Binding-site contacts:
Ligand atom OP2 contacts residue ASP273 of chain 19.A at 2.4 Å.
Ligand atom P contacts residue PHE272 of chain 19.A at 4.3 Å.
Ligand atom P contacts residue ASN491 of chain 19.A at 3.0 Å.
Ligand atom O5' contacts residue ASN491 of chain 19.A at 3.5 Å (h-bond).
Ligand atom C5' contacts residue ASN491 of chain 19.A at 4.0 Å.
Ligand atom P contacts residue TYR271 of chain 19.A at 4.5 Å.
Ligand atom OP2 contacts residue ASN491 of chain 19.A at 1.7 Å (h-bond).
Ligand atom O5' contacts residue ASP273 of chain 19.A at 4.1 Å.
Ligand atom OP1 contacts residue PHE272 of chain 19.A at 3.3 Å.
Ligand atom OP1 contacts residue ASP273 of chain 19.A at 3.3 Å.
Ligand atom OP1 contacts residue TYR271 of chain 19.A at 3.1 Å (h-bond).
Ligand atom C5' contacts residue ASP273 of chain 19.A at 3.8 Å.
Ligand atom P contacts residue ASP273 of chain 19.A at 2.8 Å.
Ligand atom OP1 contacts residue ASN491 of chain 19.A at 3.6 Å.

Sequence of chain 19.A:
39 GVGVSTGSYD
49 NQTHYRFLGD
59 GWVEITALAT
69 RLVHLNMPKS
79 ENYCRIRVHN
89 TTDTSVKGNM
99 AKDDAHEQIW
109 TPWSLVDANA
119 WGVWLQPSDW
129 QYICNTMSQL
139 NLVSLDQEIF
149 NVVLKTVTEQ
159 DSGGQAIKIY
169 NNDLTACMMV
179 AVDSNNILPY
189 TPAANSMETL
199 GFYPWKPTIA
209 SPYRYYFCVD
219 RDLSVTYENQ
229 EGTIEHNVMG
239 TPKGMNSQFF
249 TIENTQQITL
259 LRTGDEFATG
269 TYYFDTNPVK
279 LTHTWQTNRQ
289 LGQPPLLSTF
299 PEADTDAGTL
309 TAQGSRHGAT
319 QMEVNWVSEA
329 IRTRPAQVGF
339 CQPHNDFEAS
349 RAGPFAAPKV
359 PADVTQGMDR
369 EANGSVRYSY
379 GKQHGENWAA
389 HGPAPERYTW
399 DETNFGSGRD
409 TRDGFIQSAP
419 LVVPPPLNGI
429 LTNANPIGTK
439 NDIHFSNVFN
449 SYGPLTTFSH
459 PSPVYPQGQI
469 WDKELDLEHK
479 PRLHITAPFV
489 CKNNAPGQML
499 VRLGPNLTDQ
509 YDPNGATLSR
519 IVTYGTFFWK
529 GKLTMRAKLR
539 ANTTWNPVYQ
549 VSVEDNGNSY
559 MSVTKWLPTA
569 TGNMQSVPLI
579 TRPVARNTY

A protein and the small-molecule ligand that binds it are described below.
Small molecule (SMILES): Nc1ncnc2c1ncn2[C@H]1C[C@H](O)[C@@H](COP(=O)(O)O)O1